Binding-site contacts:
Ligand atom O7 contacts residue LEU227 of chain 3.A at 3.8 Å.
Ligand atom C3 contacts residue ASN230 of chain 3.A at 3.8 Å.
Ligand atom O5 contacts residue GLU231 of chain 3.A at 4.2 Å.
Ligand atom C5 contacts residue ASN230 of chain 3.A at 3.7 Å.
Ligand atom O7 contacts residue ASN230 of chain 3.A at 3.9 Å.
Ligand atom C8 contacts residue THR190 of chain 3.A at 3.5 Å.
Ligand atom C4 contacts residue ASN230 of chain 3.A at 4.2 Å.
Ligand atom C1 contacts residue ASN230 of chain 3.A at 1.4 Å.
Ligand atom O5 contacts residue ASN230 of chain 3.A at 2.4 Å (h-bond).
Ligand atom C6 contacts residue TYR234 of chain 3.A at 3.7 Å (hydrophobic).
Ligand atom C2 contacts residue ASN230 of chain 3.A at 2.5 Å.
Ligand atom C7 contacts residue LEU227 of chain 3.A at 4.2 Å (hydrophobic).
Ligand atom O7 contacts residue THR189 of chain 3.A at 4.4 Å.
Ligand atom C5 contacts residue TYR234 of chain 3.A at 3.6 Å (hydrophobic).
Ligand atom C1 contacts residue TYR234 of chain 3.A at 3.6 Å (hydrophobic).
Ligand atom N2 contacts residue ASN230 of chain 3.A at 2.9 Å (h-bond).
Ligand atom O5 contacts residue TYR234 of chain 3.A at 3.4 Å.
Ligand atom C8 contacts residue LEU227 of chain 3.A at 4.0 Å (hydrophobic).
Ligand atom C7 contacts residue ASN230 of chain 3.A at 3.5 Å.

A small-molecule ligand and the protein it binds are described below.
Small molecule (SMILES): CC(=O)N[C@@H]1[C@@H](O)[C@H](O)[C@@H](CO)O[C@H]1O

Sequence of chain 3.A:
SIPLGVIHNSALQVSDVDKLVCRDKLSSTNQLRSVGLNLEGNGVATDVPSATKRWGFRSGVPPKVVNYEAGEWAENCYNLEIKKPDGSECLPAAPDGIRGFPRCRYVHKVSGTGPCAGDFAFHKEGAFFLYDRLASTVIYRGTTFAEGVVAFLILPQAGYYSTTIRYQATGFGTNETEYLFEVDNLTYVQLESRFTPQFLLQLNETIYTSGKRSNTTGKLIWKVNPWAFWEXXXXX